The protein below binds the small molecule below.
Small molecule (SMILES): CC(=O)N[C@@H]1[C@@H](O)[C@H](O)[C@@H](CO)O[C@H]1O

Sequence of chain 1.B:
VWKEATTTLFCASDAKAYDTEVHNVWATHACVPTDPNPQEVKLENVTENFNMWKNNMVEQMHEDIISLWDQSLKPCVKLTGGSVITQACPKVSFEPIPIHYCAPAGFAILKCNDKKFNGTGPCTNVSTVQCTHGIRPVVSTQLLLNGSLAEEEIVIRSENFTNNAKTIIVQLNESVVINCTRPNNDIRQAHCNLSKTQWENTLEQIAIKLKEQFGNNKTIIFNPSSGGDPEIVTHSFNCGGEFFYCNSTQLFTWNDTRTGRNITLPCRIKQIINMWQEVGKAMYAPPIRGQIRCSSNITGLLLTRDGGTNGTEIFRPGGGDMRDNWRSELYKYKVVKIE

Binding-site contacts:
Ligand atom C6 contacts residue EDO1 of chain 1.FA at 3.4 Å.
Ligand atom O5 contacts residue THR144 of chain 1.B at 3.9 Å.
Ligand atom C3 contacts residue ASN142 of chain 1.B at 3.7 Å.
Ligand atom C1 contacts residue THR144 of chain 1.B at 3.5 Å.
Ligand atom C7 contacts residue SER182 of chain 1.B at 4.4 Å.
Ligand atom O5 contacts residue ASN142 of chain 1.B at 1.9 Å (h-bond).
Ligand atom C3 contacts residue THR144 of chain 1.B at 4.1 Å.
Ligand atom O5 contacts residue EDO1 of chain 1.FA at 4.1 Å.
Ligand atom C5 contacts residue THR144 of chain 1.B at 4.2 Å.
Ligand atom C2 contacts residue ASN142 of chain 1.B at 2.4 Å.
Ligand atom C8 contacts residue SER182 of chain 1.B at 3.0 Å.
Ligand atom C2 contacts residue THR144 of chain 1.B at 3.7 Å.
Ligand atom O6 contacts residue EDO1 of chain 1.FA at 3.7 Å.
Ligand atom C8 contacts residue THR144 of chain 1.B at 4.2 Å.
Ligand atom C7 contacts residue THR144 of chain 1.B at 4.1 Å.
Ligand atom C7 contacts residue ASN142 of chain 1.B at 4.2 Å.
Ligand atom O7 contacts residue PHE185 of chain 1.B at 4.5 Å.
Ligand atom C8 contacts residue GLU183 of chain 1.B at 4.0 Å.
Ligand atom N2 contacts residue ASN142 of chain 1.B at 3.2 Å (h-bond).
Ligand atom C5 contacts residue ASN142 of chain 1.B at 3.3 Å.
Ligand atom O6 contacts residue PRO146 of chain 1.B at 4.2 Å.
Ligand atom N2 contacts residue THR144 of chain 1.B at 3.1 Å (h-bond).
Ligand atom C4 contacts residue ASN142 of chain 1.B at 3.9 Å.
Ligand atom C6 contacts residue ASN142 of chain 1.B at 4.2 Å.
Ligand atom C1 contacts residue ASN142 of chain 1.B at 1.4 Å.
Ligand atom C5 contacts residue EDO1 of chain 1.FA at 4.3 Å.